The small molecule below binds the protein below.
Small molecule (SMILES): C=C(C)c1cccc(C(C)(C)NC(=O)Nc2ccc(Cl)c(N[C@@H]3O[C@H](CO)[C@H](O)[C@H]3O)c2)c1

Sequence of chain 2.A:
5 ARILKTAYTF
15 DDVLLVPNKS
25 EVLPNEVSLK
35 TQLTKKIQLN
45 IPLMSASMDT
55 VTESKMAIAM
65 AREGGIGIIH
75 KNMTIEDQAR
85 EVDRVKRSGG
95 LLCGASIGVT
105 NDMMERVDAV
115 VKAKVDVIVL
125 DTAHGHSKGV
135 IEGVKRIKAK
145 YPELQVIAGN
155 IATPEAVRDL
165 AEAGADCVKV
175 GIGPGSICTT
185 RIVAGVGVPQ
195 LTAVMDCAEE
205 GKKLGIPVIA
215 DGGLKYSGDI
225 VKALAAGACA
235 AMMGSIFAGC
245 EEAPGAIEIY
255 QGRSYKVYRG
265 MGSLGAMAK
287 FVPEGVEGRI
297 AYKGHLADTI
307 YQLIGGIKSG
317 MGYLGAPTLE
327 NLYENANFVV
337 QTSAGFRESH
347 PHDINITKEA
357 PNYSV

Sequence of chain 2.D:
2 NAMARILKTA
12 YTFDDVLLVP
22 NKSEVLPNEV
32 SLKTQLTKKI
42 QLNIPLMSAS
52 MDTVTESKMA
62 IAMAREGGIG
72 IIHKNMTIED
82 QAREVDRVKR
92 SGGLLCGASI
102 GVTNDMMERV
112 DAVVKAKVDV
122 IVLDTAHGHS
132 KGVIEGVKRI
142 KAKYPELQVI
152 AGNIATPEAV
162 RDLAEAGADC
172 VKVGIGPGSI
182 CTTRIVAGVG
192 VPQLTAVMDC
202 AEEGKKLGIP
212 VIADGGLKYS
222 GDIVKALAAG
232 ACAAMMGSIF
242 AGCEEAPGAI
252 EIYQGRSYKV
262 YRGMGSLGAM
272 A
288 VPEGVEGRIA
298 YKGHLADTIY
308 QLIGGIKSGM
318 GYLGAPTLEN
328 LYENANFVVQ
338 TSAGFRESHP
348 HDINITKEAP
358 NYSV

Binding-site contacts:
Ligand atom C3 contacts residue GLY266 of chain 2.A at 3.5 Å.
Ligand atom C1 contacts residue GLY266 of chain 2.A at 3.8 Å.
Ligand atom C12 contacts residue GLY266 of chain 2.A at 3.7 Å.
Ligand atom O6 contacts residue SER131 of chain 2.A at 2.8 Å (h-bond).
Ligand atom C9 contacts residue ALA127 of chain 2.A at 3.7 Å (hydrophobic).
Ligand atom C12 contacts residue GLU290 of chain 2.A at 3.7 Å.
Ligand atom C9 contacts residue IMP1 of chain 2.E at 3.4 Å.
Ligand atom C10 contacts residue GLU290 of chain 2.A at 3.6 Å.
Ligand atom O3 contacts residue LEU27 of chain 2.D at 3.6 Å.
Ligand atom O5 contacts residue HIS128 of chain 2.A at 3.0 Å (h-bond).
Ligand atom C26 contacts residue THR126 of chain 2.A at 3.6 Å.
Ligand atom C12 contacts residue MET271 of chain 2.A at 3.6 Å (hydrophobic).
Ligand atom C10 contacts residue ALA127 of chain 2.A at 3.8 Å (hydrophobic).
Ligand atom N4 contacts residue GLU290 of chain 2.A at 3.0 Å (salt-bridge).
Ligand atom O6 contacts residue GLY133 of chain 2.A at 3.7 Å.
Ligand atom C25 contacts residue THR126 of chain 2.A at 3.8 Å.
Ligand atom O5 contacts residue SER131 of chain 2.A at 3.0 Å (h-bond).
Ligand atom C8 contacts residue IMP1 of chain 2.E at 3.6 Å.
Ligand atom C19 contacts residue SER315 of chain 2.D at 3.6 Å.
Ligand atom C2 contacts residue GLY266 of chain 2.A at 3.5 Å.
Ligand atom C6 contacts residue ALA127 of chain 2.A at 3.8 Å (hydrophobic).
Ligand atom N3 contacts residue GLU290 of chain 2.A at 3.2 Å (salt-bridge).
Ligand atom C9 contacts residue GLU290 of chain 2.A at 3.8 Å.
Ligand atom O6 contacts residue VAL134 of chain 2.A at 3.8 Å.
Ligand atom C18 contacts residue SER315 of chain 2.D at 3.5 Å.
Ligand atom C9 contacts residue TYR319 of chain 2.D at 3.9 Å (hydrophobic).
Ligand atom C4 contacts residue GLY266 of chain 2.A at 3.7 Å.
Ligand atom CL1 contacts residue GLY318 of chain 2.D at 3.5 Å.
Ligand atom C29 contacts residue LEU27 of chain 2.D at 3.7 Å (hydrophobic).
Ligand atom O4 contacts residue THR126 of chain 2.A at 3.3 Å.
Ligand atom O4 contacts residue ALA127 of chain 2.A at 3.4 Å (h-bond).
Ligand atom C19 contacts residue PRO28 of chain 2.D at 3.8 Å (hydrophobic).
Ligand atom C18 contacts residue TYR319 of chain 2.D at 3.5 Å (hydrophobic).
Ligand atom C7 contacts residue ALA127 of chain 2.A at 3.8 Å (hydrophobic).
Ligand atom C3 contacts residue MET265 of chain 2.A at 3.6 Å (hydrophobic).
Ligand atom CL1 contacts residue HIS128 of chain 2.A at 3.7 Å.
Ligand atom O2 contacts residue ALA127 of chain 2.A at 3.8 Å.
Ligand atom C9 contacts residue THR184 of chain 2.A at 3.4 Å.
Ligand atom C7 contacts residue IMP1 of chain 2.E at 3.6 Å.
Ligand atom C12 contacts residue VAL288 of chain 2.A at 3.9 Å (hydrophobic).